This small molecule binds to this protein.
Small molecule (SMILES): CC(=O)N[C@H]1[C@H](O[C@H]2[C@H](O)[C@@H](NC(C)=O)CO[C@@H]2CO)O[C@H](CO)[C@@H](O)[C@@H]1O

Sequence of chain 1.A:
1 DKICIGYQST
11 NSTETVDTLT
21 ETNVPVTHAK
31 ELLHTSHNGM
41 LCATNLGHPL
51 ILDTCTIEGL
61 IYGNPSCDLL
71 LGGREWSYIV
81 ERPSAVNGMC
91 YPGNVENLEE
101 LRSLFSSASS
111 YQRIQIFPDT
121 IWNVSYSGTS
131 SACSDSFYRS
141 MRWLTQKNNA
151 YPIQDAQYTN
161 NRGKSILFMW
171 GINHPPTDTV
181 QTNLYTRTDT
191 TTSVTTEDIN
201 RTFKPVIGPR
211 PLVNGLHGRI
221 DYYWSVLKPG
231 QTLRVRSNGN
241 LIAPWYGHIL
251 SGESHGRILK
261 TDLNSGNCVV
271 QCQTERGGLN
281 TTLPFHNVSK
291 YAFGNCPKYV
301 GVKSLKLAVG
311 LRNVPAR

Binding-site contacts:
Ligand atom C1 contacts residue ASN280 of chain 1.A at 1.4 Å.
Ligand atom C1 contacts residue VAL269 of chain 1.A at 3.6 Å (hydrophobic).
Ligand atom C5 contacts residue ASN280 of chain 1.A at 3.7 Å.
Ligand atom C2 contacts residue VAL269 of chain 1.A at 3.7 Å (hydrophobic).
Ligand atom C3 contacts residue ASN280 of chain 1.A at 3.8 Å.
Ligand atom C7 contacts residue ASN280 of chain 1.A at 3.3 Å.
Ligand atom N2 contacts residue ASN280 of chain 1.A at 2.9 Å (h-bond).
Ligand atom O7 contacts residue VAL269 of chain 1.A at 3.7 Å.
Ligand atom C4 contacts residue ASN280 of chain 1.A at 4.2 Å.
Ligand atom N2 contacts residue VAL269 of chain 1.A at 3.7 Å.
Ligand atom C8 contacts residue ASN280 of chain 1.A at 3.4 Å.
Ligand atom O3 contacts residue VAL269 of chain 1.A at 4.4 Å.
Ligand atom C2 contacts residue ASN280 of chain 1.A at 2.4 Å.
Ligand atom O5 contacts residue VAL269 of chain 1.A at 4.2 Å.
Ligand atom O4 contacts residue VAL269 of chain 1.A at 3.7 Å.
Ligand atom C1 contacts residue VAL270 of chain 1.A at 4.4 Å (hydrophobic).
Ligand atom C3 contacts residue VAL269 of chain 1.A at 3.3 Å (hydrophobic).
Ligand atom C4 contacts residue VAL269 of chain 1.A at 4.0 Å (hydrophobic).
Ligand atom C5 contacts residue VAL269 of chain 1.A at 3.8 Å (hydrophobic).
Ligand atom O7 contacts residue ASN280 of chain 1.A at 4.2 Å.
Ligand atom O6 contacts residue GLN271 of chain 1.A at 3.8 Å.
Ligand atom O5 contacts residue GLN271 of chain 1.A at 4.1 Å.
Ligand atom O5 contacts residue ASN280 of chain 1.A at 2.4 Å (h-bond).